Binding-site contacts:
Ligand atom C2 contacts residue ASN208 of chain 2.B at 2.4 Å.
Ligand atom N2 contacts residue PRO7 of chain 2.B at 2.7 Å (h-bond).
Ligand atom O5 contacts residue TYR6 of chain 2.B at 3.9 Å.
Ligand atom O6 contacts residue TYR6 of chain 2.B at 3.6 Å.
Ligand atom C5 contacts residue ASN208 of chain 2.B at 3.7 Å.
Ligand atom C8 contacts residue PRO7 of chain 2.B at 3.5 Å (hydrophobic).
Ligand atom C3 contacts residue ASN208 of chain 2.B at 3.7 Å.
Ligand atom C5 contacts residue TYR6 of chain 2.B at 4.1 Å (hydrophobic).
Ligand atom C1 contacts residue TYR6 of chain 2.B at 4.1 Å (hydrophobic).
Ligand atom C1 contacts residue ASN208 of chain 2.B at 1.5 Å.
Ligand atom C7 contacts residue PRO7 of chain 2.B at 3.5 Å (hydrophobic).
Ligand atom C8 contacts residue ARG8 of chain 2.B at 4.0 Å.
Ligand atom C4 contacts residue ASN208 of chain 2.B at 4.2 Å.
Ligand atom N2 contacts residue ASN208 of chain 2.B at 2.8 Å (h-bond).
Ligand atom C8 contacts residue ASN208 of chain 2.B at 4.3 Å.
Ligand atom C7 contacts residue ASN208 of chain 2.B at 3.2 Å.
Ligand atom C2 contacts residue PRO7 of chain 2.B at 3.6 Å (hydrophobic).
Ligand atom C1 contacts residue PRO7 of chain 2.B at 3.6 Å (hydrophobic).
Ligand atom N2 contacts residue ARG8 of chain 2.B at 4.1 Å.
Ligand atom O5 contacts residue ASN208 of chain 2.B at 2.4 Å (h-bond).
Ligand atom C8 contacts residue LEU9 of chain 2.B at 4.2 Å (hydrophobic).
Ligand atom O7 contacts residue ASN208 of chain 2.B at 3.1 Å (h-bond).
Ligand atom C8 contacts residue ARG280 of chain 2.B at 4.4 Å.
Ligand atom C3 contacts residue PRO7 of chain 2.B at 3.9 Å (hydrophobic).

Sequence of chain 2.B:
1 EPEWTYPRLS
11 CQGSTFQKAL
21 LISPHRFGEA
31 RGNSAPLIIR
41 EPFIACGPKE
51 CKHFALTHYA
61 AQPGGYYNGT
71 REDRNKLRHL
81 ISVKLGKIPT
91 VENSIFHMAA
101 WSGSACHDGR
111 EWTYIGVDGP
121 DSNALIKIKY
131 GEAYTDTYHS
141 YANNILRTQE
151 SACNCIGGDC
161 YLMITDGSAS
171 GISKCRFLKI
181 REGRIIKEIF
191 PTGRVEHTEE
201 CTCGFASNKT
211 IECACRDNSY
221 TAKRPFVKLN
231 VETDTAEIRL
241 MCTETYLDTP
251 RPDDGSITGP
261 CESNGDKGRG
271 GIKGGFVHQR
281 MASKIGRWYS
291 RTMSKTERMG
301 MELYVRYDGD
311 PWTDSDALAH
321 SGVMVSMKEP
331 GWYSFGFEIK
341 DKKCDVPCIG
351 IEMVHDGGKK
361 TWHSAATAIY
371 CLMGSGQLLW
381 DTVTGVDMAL

This protein binds this small molecule.
Small molecule (SMILES): CC(=O)N[C@@H]1[C@@H](O)[C@H](O)[C@@H](CO)O[C@H]1O